Binding-site contacts:
Ligand atom C contacts residue GLU240 of chain 1.A at 3.8 Å.
Ligand atom N contacts residue GLU240 of chain 1.A at 3.0 Å (salt-bridge).
Ligand atom NE2 contacts residue ILE86 of chain 1.A at 3.0 Å.
Ligand atom NE2 contacts residue GLN82 of chain 1.A at 3.3 Å (h-bond).
Ligand atom CD1 contacts residue LEU237 of chain 1.A at 4.0 Å (hydrophobic).
Ligand atom CD contacts residue GLN82 of chain 1.A at 4.0 Å.
Ligand atom CA contacts residue GLU240 of chain 1.A at 3.9 Å.
Ligand atom CG2 contacts residue LEU237 of chain 1.A at 4.0 Å (hydrophobic).
Ligand atom CD1 contacts residue PRO236 of chain 1.A at 3.5 Å (hydrophobic).
Ligand atom N contacts residue GLU240 of chain 1.A at 2.6 Å (salt-bridge).
Ligand atom CD2 contacts residue GLN82 of chain 1.A at 3.8 Å.
Ligand atom CA contacts residue LYS72 of chain 1.A at 4.0 Å.
Ligand atom N contacts residue GLU240 of chain 1.A at 3.0 Å (salt-bridge).
Ligand atom CB contacts residue LEU237 of chain 1.A at 4.2 Å (hydrophobic).
Ligand atom CD2 contacts residue LYS72 of chain 1.A at 3.8 Å.
Ligand atom CG1 contacts residue GLU240 of chain 1.A at 3.9 Å.
Ligand atom CD1 contacts residue GLN85 of chain 1.A at 3.6 Å.
Ligand atom CD1 contacts residue GLU240 of chain 1.A at 3.0 Å.
Ligand atom CA contacts residue GLU240 of chain 1.A at 3.7 Å.
Ligand atom CD2 contacts residue LEU89 of chain 1.A at 3.8 Å (hydrophobic).
Ligand atom CD1 contacts residue LEU237 of chain 1.A at 3.8 Å (hydrophobic).
Ligand atom CD2 contacts residue PHE77 of chain 1.A at 4.0 Å (hydrophobic).
Ligand atom CD2 contacts residue VAL68 of chain 1.A at 4.1 Å (hydrophobic).
Ligand atom CE1 contacts residue ILE86 of chain 1.A at 3.5 Å (hydrophobic).
Ligand atom CA contacts residue GLU240 of chain 1.A at 3.7 Å.
Ligand atom CD1 contacts residue ILE86 of chain 1.A at 4.0 Å (hydrophobic).
Ligand atom O contacts residue LYS72 of chain 1.A at 2.7 Å (salt-bridge).
Ligand atom C contacts residue GLU240 of chain 1.A at 4.0 Å.
Ligand atom CG1 contacts residue PRO236 of chain 1.A at 3.9 Å (hydrophobic).
Ligand atom CG contacts residue GLU240 of chain 1.A at 3.9 Å.
Ligand atom C contacts residue LYS72 of chain 1.A at 3.8 Å.
Ligand atom CD2 contacts residue ILE86 of chain 1.A at 3.5 Å (hydrophobic).
Ligand atom CD1 contacts residue LEU241 of chain 1.A at 4.0 Å (hydrophobic).
Ligand atom CB contacts residue GLU240 of chain 1.A at 3.3 Å.
Ligand atom CD2 contacts residue GLN85 of chain 1.A at 4.1 Å.
Ligand atom CB contacts residue GLU240 of chain 1.A at 3.9 Å.
Ligand atom CD1 contacts residue LYS90 of chain 1.A at 4.0 Å.
Ligand atom ND1 contacts residue ILE86 of chain 1.A at 4.2 Å.
Ligand atom O contacts residue MET78 of chain 1.A at 3.3 Å.
Ligand atom CB contacts residue VAL68 of chain 1.A at 4.1 Å (hydrophobic).

Sequence of chain 1.A:
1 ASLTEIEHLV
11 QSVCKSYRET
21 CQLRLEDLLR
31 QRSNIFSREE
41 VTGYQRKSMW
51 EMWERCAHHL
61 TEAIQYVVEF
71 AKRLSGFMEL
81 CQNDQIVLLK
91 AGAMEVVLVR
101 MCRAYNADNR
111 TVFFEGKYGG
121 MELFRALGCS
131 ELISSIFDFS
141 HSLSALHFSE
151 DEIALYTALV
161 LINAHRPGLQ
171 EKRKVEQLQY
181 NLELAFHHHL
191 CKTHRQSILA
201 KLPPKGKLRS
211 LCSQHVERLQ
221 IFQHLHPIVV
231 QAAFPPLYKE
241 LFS

A small-molecule ligand and the protein it binds are described below.
Small molecule (SMILES): CC[C@H](C)[C@H](NC(=O)[C@H](C)N)C(=O)N[C@@H](CC(C)C)C(=O)N[C@@H](Cc1cnc[nH]1)C(=O)N[C@@H](C)C(=O)N[C@@H](CC(C)C)C(=O)N[C@@H](CC(C)C)C(=O)N[C@H](C=O)CCC(N)=O